Binding-site contacts:
Ligand atom O2G contacts residue THR48 of chain 1.C at 3.7 Å.
Ligand atom O2A contacts residue GLU110 of chain 1.B at 3.8 Å.
Ligand atom O2A contacts residue ARG200 of chain 1.C at 3.6 Å (salt-bridge).
Ligand atom S1G contacts residue THR141 of chain 1.C at 3.4 Å (h-bond).
Ligand atom O3G contacts residue ARG153 of chain 1.B at 3.2 Å (salt-bridge).
Ligand atom O1B contacts residue LYS47 of chain 1.C at 3.0 Å (salt-bridge).
Ligand atom N6 contacts residue TYR163 of chain 1.C at 3.2 Å (h-bond).
Ligand atom O2G contacts residue MG1 of chain 1.O at 2.1 Å.
Ligand atom N7 contacts residue LEU45 of chain 1.C at 3.7 Å.
Ligand atom PA contacts residue ARG3 of chain 1.C at 3.8 Å.
Ligand atom N6 contacts residue ILE11 of chain 1.C at 2.9 Å (h-bond).
Ligand atom N7 contacts residue TYR163 of chain 1.C at 3.5 Å (h-bond).
Ligand atom O3A contacts residue ARG200 of chain 1.C at 3.9 Å.
Ligand atom O1A contacts residue THR48 of chain 1.C at 3.5 Å (h-bond).
Ligand atom C2 contacts residue PRO4 of chain 1.C at 3.6 Å (hydrophobic).
Ligand atom O1A contacts residue GLY46 of chain 1.C at 3.4 Å.
Ligand atom S1G contacts residue LYS47 of chain 1.C at 2.9 Å (salt-bridge).
Ligand atom O3B contacts residue ARG200 of chain 1.C at 3.7 Å.
Ligand atom O3G contacts residue ARG200 of chain 1.C at 3.7 Å.
Ligand atom PG contacts residue MG1 of chain 1.O at 3.6 Å.
Ligand atom O2' contacts residue ARG3 of chain 1.C at 3.8 Å.
Ligand atom O1B contacts residue THR48 of chain 1.C at 3.8 Å.
Ligand atom C2' contacts residue THR49 of chain 1.C at 3.9 Å.
Ligand atom O3A contacts residue GLY46 of chain 1.C at 3.7 Å.
Ligand atom O2B contacts residue THR48 of chain 1.C at 3.0 Å (h-bond).
Ligand atom PB contacts residue MG1 of chain 1.O at 3.7 Å.
Ligand atom N1 contacts residue PRO4 of chain 1.C at 3.7 Å.
Ligand atom S1G contacts residue PRO43 of chain 1.C at 3.7 Å.
Ligand atom O1B contacts residue GLY46 of chain 1.C at 3.6 Å (h-bond).
Ligand atom O1A contacts residue LYS47 of chain 1.C at 3.8 Å.
Ligand atom O1A contacts residue ARG3 of chain 1.C at 3.7 Å.
Ligand atom O2B contacts residue MG1 of chain 1.O at 2.3 Å.
Ligand atom PB contacts residue GLY44 of chain 1.C at 3.7 Å.
Ligand atom C5' contacts residue ARG200 of chain 1.C at 3.8 Å.
Ligand atom O3A contacts residue GLY44 of chain 1.C at 3.4 Å.
Ligand atom O2A contacts residue ARG3 of chain 1.C at 3.2 Å (salt-bridge).
Ligand atom O3B contacts residue GLY44 of chain 1.C at 2.9 Å (h-bond).
Ligand atom N6 contacts residue TYR10 of chain 1.C at 3.6 Å.
Ligand atom O2' contacts residue LEU2 of chain 1.C at 3.3 Å (h-bond).
Ligand atom O1A contacts residue THR49 of chain 1.C at 3.0 Å (h-bond).

Sequence of chain 1.C:
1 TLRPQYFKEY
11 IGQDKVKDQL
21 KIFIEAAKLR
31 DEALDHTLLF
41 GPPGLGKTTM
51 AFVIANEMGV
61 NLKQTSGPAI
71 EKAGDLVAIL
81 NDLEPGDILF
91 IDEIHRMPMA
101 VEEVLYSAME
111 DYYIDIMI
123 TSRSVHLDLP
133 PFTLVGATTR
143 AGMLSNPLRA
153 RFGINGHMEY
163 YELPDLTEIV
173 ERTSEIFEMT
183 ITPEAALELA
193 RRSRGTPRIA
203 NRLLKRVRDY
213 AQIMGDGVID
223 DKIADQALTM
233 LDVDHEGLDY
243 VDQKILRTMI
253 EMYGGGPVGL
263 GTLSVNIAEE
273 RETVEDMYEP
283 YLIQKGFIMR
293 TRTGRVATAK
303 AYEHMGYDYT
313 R

Sequence of chain 1.B:
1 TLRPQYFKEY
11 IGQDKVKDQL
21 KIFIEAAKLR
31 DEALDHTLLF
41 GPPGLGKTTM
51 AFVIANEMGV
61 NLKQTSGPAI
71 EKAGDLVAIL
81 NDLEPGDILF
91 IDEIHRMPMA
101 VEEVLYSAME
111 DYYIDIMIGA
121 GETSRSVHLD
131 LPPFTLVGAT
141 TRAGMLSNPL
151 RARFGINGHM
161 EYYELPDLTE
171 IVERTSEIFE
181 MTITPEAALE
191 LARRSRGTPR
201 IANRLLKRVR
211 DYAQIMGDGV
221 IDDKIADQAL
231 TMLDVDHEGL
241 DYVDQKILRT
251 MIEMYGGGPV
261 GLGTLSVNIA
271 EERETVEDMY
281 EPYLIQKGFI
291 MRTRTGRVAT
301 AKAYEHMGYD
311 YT

This protein binds this small molecule.
Small molecule (SMILES): Nc1ncnc2c1ncn2[C@@H]1O[C@H](COP(=O)(O)OP(=O)(O)OP(O)(O)=S)[C@@H](O)[C@H]1O